Sequence of chain 1.C:
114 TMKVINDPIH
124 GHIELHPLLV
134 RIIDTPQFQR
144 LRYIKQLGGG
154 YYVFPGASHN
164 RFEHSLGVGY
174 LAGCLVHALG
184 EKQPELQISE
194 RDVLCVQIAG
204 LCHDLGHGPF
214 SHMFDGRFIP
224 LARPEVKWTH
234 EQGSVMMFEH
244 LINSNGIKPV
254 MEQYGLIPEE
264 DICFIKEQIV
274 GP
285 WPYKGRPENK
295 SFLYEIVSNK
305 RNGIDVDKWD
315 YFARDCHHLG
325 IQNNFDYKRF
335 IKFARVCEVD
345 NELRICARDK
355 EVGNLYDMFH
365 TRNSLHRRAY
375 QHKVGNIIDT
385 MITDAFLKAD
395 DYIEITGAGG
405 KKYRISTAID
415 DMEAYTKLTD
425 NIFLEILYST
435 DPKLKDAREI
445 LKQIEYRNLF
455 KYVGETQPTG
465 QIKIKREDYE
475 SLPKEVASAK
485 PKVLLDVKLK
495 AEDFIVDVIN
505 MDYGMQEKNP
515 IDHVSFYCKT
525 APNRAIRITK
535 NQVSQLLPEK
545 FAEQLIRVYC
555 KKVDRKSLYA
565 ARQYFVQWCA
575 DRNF

This small molecule binds to this protein.
Small molecule (SMILES): Nc1ncnc2c1ncn2[C@H]1C[C@H](O)[C@@H](CO[P](=O)(O)O[P](=O)(O)OP(=O)(O)O)O1

Binding-site contacts:
Ligand atom C4 contacts residue ARG333 of chain 1.C at 3.8 Å.
Ligand atom O3' contacts residue VAL156 of chain 1.A at 3.1 Å (h-bond).
Ligand atom PG contacts residue MG1 of chain 1.Q at 3.6 Å.
Ligand atom N3 contacts residue ARG333 of chain 1.C at 3.9 Å.
Ligand atom PG contacts residue GTP1 of chain 1.K at 3.8 Å.
Ligand atom C2 contacts residue ARG333 of chain 1.C at 3.9 Å.
Ligand atom O4' contacts residue ASN119 of chain 1.B at 3.6 Å.
Ligand atom C8 contacts residue ARG333 of chain 1.C at 3.9 Å.
Ligand atom O5' contacts residue GTP1 of chain 1.K at 3.4 Å (h-bond).
Ligand atom O1A contacts residue ARG333 of chain 1.C at 3.2 Å (salt-bridge).
Ligand atom O1B contacts residue MG1 of chain 1.Q at 3.3 Å.
Ligand atom C6 contacts residue ARG372 of chain 1.A at 3.9 Å.
Ligand atom O3' contacts residue GTP1 of chain 1.K at 3.6 Å (h-bond).
Ligand atom O1A contacts residue LYS354 of chain 1.C at 3.7 Å.
Ligand atom O1G contacts residue GTP1 of chain 1.K at 2.9 Å (h-bond).
Ligand atom C5 contacts residue ARG333 of chain 1.C at 3.6 Å.
Ligand atom O3' contacts residue ASN119 of chain 1.B at 3.5 Å (h-bond).
Ligand atom N1 contacts residue ARG333 of chain 1.C at 3.7 Å.
Ligand atom C5' contacts residue VAL117 of chain 1.B at 3.2 Å (hydrophobic).
Ligand atom PB contacts residue GTP1 of chain 1.K at 3.9 Å.
Ligand atom N7 contacts residue ARG333 of chain 1.C at 3.7 Å.
Ligand atom C1' contacts residue PHE157 of chain 1.A at 3.6 Å (hydrophobic).
Ligand atom O1B contacts residue GTP1 of chain 1.K at 2.8 Å (h-bond).
Ligand atom C2' contacts residue PHE157 of chain 1.A at 3.9 Å (hydrophobic).
Ligand atom O3G contacts residue ARG352 of chain 1.C at 3.0 Å (salt-bridge).
Ligand atom C4' contacts residue VAL117 of chain 1.B at 3.5 Å (hydrophobic).
Ligand atom C6 contacts residue ARG333 of chain 1.C at 3.7 Å.
Ligand atom C3' contacts residue GTP1 of chain 1.K at 3.6 Å.
Ligand atom N3 contacts residue ASN119 of chain 1.B at 3.8 Å.
Ligand atom C8 contacts residue HIS376 of chain 1.A at 3.8 Å.
Ligand atom O2G contacts residue LYS523 of chain 1.C at 3.5 Å.
Ligand atom O2B contacts residue HIS376 of chain 1.A at 3.2 Å.
Ligand atom C2 contacts residue ILE325 of chain 1.A at 3.7 Å (hydrophobic).
Ligand atom N9 contacts residue PHE157 of chain 1.A at 3.8 Å.
Ligand atom O2A contacts residue HIS376 of chain 1.A at 2.9 Å (h-bond).
Ligand atom O4' contacts residue ARG333 of chain 1.C at 3.7 Å.
Ligand atom O5' contacts residue VAL117 of chain 1.B at 3.8 Å.
Ligand atom O3A contacts residue GTP1 of chain 1.K at 3.7 Å.
Ligand atom O1G contacts residue MG1 of chain 1.Q at 2.1 Å.
Ligand atom N6 contacts residue ARG372 of chain 1.A at 3.2 Å.

Sequence of chain 1.A:
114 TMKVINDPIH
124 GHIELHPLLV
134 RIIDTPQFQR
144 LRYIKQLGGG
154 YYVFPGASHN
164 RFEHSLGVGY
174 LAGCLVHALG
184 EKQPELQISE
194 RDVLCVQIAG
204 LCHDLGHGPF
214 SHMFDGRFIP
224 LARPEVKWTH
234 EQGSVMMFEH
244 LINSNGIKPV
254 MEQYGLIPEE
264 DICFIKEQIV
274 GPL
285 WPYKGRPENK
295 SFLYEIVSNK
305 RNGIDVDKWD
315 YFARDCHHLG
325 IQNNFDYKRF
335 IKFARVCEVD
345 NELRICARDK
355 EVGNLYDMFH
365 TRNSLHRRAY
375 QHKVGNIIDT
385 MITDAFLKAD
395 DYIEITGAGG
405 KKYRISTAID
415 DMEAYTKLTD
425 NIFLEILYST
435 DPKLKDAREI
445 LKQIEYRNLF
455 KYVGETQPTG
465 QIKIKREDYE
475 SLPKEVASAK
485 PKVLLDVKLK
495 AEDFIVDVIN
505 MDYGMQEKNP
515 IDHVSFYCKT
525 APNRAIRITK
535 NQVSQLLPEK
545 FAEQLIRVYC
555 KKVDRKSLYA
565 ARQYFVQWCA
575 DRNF

Sequence of chain 1.B:
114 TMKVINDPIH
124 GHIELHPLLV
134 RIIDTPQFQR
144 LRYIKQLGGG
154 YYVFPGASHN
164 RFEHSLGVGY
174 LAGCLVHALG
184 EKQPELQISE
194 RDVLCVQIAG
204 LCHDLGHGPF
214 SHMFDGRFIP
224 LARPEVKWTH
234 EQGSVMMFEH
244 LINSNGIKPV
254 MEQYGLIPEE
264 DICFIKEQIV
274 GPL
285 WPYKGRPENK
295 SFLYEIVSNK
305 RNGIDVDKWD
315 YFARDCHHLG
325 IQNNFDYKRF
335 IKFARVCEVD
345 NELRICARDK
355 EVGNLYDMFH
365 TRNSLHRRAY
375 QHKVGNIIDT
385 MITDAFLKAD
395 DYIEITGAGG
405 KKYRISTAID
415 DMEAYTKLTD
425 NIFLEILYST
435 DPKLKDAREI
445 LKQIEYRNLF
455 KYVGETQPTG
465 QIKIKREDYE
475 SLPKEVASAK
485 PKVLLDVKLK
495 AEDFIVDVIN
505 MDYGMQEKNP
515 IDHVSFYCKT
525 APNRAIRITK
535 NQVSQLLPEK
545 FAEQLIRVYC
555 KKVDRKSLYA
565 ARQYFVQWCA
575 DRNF